Sequence of chain 2.C:
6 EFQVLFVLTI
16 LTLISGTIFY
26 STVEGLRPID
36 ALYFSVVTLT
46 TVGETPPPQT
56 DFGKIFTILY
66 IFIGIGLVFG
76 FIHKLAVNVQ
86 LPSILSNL

Binding-site contacts:
Ligand atom C contacts residue MPD1 of chain 2.BB at 3.8 Å.
Ligand atom C contacts residue GLN8 of chain 2.C at 3.7 Å.
Ligand atom CA contacts residue MPD1 of chain 2.BB at 3.6 Å.
Ligand atom O contacts residue MPD1 of chain 2.BB at 4.2 Å.
Ligand atom OXT contacts residue PHE7 of chain 2.C at 4.3 Å.
Ligand atom OXT contacts residue GLN8 of chain 2.C at 3.3 Å.
Ligand atom OXT contacts residue GLU6 of chain 2.C at 3.8 Å.
Ligand atom O contacts residue GLN8 of chain 2.C at 3.4 Å.
Ligand atom OXT contacts residue MPD1 of chain 2.BB at 4.2 Å.
Ligand atom N contacts residue MPD1 of chain 2.BB at 2.8 Å (h-bond).

This small molecule binds to this protein.
Small molecule (SMILES): NCC(=O)O